Sequence of chain 1.A:
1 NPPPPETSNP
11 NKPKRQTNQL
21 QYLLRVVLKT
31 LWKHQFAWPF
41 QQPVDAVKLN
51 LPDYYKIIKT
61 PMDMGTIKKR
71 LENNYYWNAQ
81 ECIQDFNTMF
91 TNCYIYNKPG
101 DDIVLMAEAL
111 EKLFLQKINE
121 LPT

The protein below binds the small molecule below.
Small molecule (SMILES): Cc1ccc(-n2c(C)nnc2-c2ccc3c(c2)N(C2CC2)[C@H](C)C(=O)N3C)cc1

Binding-site contacts:
Ligand atom N19 contacts residue LEU49 of chain 1.A at 3.7 Å.
Ligand atom C25 contacts residue PRO39 of chain 1.A at 3.9 Å (hydrophobic).
Ligand atom C01 contacts residue PRO39 of chain 1.A at 3.3 Å (hydrophobic).
Ligand atom N17 contacts residue LYS48 of chain 1.A at 3.2 Å (salt-bridge).
Ligand atom C24 contacts residue TRP38 of chain 1.A at 3.9 Å (hydrophobic).
Ligand atom C02 contacts residue LEU49 of chain 1.A at 3.7 Å (hydrophobic).
Ligand atom O13 contacts residue TYR54 of chain 1.A at 3.9 Å.
Ligand atom C24 contacts residue ILE103 of chain 1.A at 3.6 Å (hydrophobic).
Ligand atom C26 contacts residue ASP102 of chain 1.A at 3.4 Å.
Ligand atom N19 contacts residue TRP38 of chain 1.A at 4.0 Å.
Ligand atom C24 contacts residue MET106 of chain 1.A at 3.9 Å (hydrophobic).
Ligand atom C06 contacts residue VAL44 of chain 1.A at 3.9 Å (hydrophobic).
Ligand atom N16 contacts residue LYS48 of chain 1.A at 3.6 Å.
Ligand atom N10 contacts residue ILE103 of chain 1.A at 3.8 Å.
Ligand atom N16 contacts residue LEU49 of chain 1.A at 3.5 Å.
Ligand atom C05 contacts residue ILE103 of chain 1.A at 3.8 Å (hydrophobic).
Ligand atom C09 contacts residue ASN97 of chain 1.A at 3.6 Å.
Ligand atom C06 contacts residue PRO39 of chain 1.A at 3.2 Å (hydrophobic).
Ligand atom C29 contacts residue ASN97 of chain 1.A at 3.4 Å.
Ligand atom C11 contacts residue PHE40 of chain 1.A at 3.5 Å (hydrophobic).
Ligand atom C18 contacts residue TRP38 of chain 1.A at 3.9 Å (hydrophobic).
Ligand atom N17 contacts residue LEU49 of chain 1.A at 3.6 Å.
Ligand atom C08 contacts residue TYR96 of chain 1.A at 3.9 Å (hydrophobic).
Ligand atom O13 contacts residue ASN97 of chain 1.A at 2.9 Å (h-bond).
Ligand atom C20 contacts residue TRP38 of chain 1.A at 3.9 Å (hydrophobic).
Ligand atom C12 contacts residue TYR96 of chain 1.A at 3.7 Å (hydrophobic).
Ligand atom C12 contacts residue VAL44 of chain 1.A at 3.9 Å (hydrophobic).
Ligand atom C18 contacts residue LEU49 of chain 1.A at 3.6 Å (hydrophobic).
Ligand atom N07 contacts residue ILE103 of chain 1.A at 3.9 Å.
Ligand atom C11 contacts residue VAL44 of chain 1.A at 4.0 Å (hydrophobic).
Ligand atom C04 contacts residue ILE103 of chain 1.A at 4.0 Å (hydrophobic).
Ligand atom C08 contacts residue ASN97 of chain 1.A at 3.8 Å.
Ligand atom C25 contacts residue TRP38 of chain 1.A at 3.2 Å (hydrophobic).
Ligand atom C12 contacts residue LEU51 of chain 1.A at 3.9 Å (hydrophobic).
Ligand atom C26 contacts residue ILE103 of chain 1.A at 3.7 Å (hydrophobic).
Ligand atom C12 contacts residue TYR54 of chain 1.A at 3.6 Å (hydrophobic).
Ligand atom C15 contacts residue LEU49 of chain 1.A at 3.6 Å (hydrophobic).
Ligand atom N10 contacts residue VAL44 of chain 1.A at 3.8 Å.
Ligand atom C03 contacts residue LEU49 of chain 1.A at 3.4 Å (hydrophobic).
Ligand atom C05 contacts residue VAL44 of chain 1.A at 3.9 Å (hydrophobic).